Binding-site contacts:
Ligand atom C23 contacts residue HIS201 of chain 1.A at 3.4 Å.
Ligand atom C9 contacts residue LEU151 of chain 1.A at 3.6 Å (hydrophobic).
Ligand atom O5 contacts residue GLU176 of chain 1.A at 3.2 Å (salt-bridge).
Ligand atom N2 contacts residue CYS155 of chain 1.A at 3.0 Å (h-bond).
Ligand atom C11 contacts residue HIS173 of chain 1.A at 3.6 Å.
Ligand atom F1 contacts residue ALA178 of chain 1.A at 3.2 Å.
Ligand atom F1 contacts residue HIS201 of chain 1.A at 2.5 Å.
Ligand atom O3 contacts residue CYS155 of chain 1.A at 2.6 Å (h-bond).
Ligand atom N1 contacts residue GLN199 of chain 1.A at 3.3 Å (h-bond).
Ligand atom C13 contacts residue LEU151 of chain 1.A at 3.8 Å (hydrophobic).
Ligand atom C18 contacts residue GLU176 of chain 1.A at 3.2 Å.
Ligand atom C6 contacts residue LEU56 of chain 1.A at 3.7 Å (hydrophobic).
Ligand atom C13 contacts residue CYS152 of chain 1.A at 3.7 Å (hydrophobic).
Ligand atom C2 contacts residue GLN174 of chain 1.A at 3.6 Å.
Ligand atom C4 contacts residue GLN199 of chain 1.A at 3.7 Å.
Ligand atom N3 contacts residue GLU176 of chain 1.A at 3.1 Å (salt-bridge).
Ligand atom C11 contacts residue GLU176 of chain 1.A at 3.6 Å.
Ligand atom O2 contacts residue HIS173 of chain 1.A at 2.5 Å (h-bond).
Ligand atom O2 contacts residue HIS182 of chain 1.A at 3.6 Å.
Ligand atom C17 contacts residue GLU176 of chain 1.A at 3.4 Å.
Ligand atom C11 contacts residue LEU151 of chain 1.A at 3.7 Å (hydrophobic).
Ligand atom C24 contacts residue HIS201 of chain 1.A at 3.7 Å.
Ligand atom C1 contacts residue GLU176 of chain 1.A at 3.5 Å.
Ligand atom C1 contacts residue MET175 of chain 1.A at 3.6 Å (hydrophobic).
Ligand atom O2 contacts residue GLU176 of chain 1.A at 3.6 Å.
Ligand atom O1 contacts residue MET175 of chain 1.A at 3.1 Å.
Ligand atom C2 contacts residue GLN199 of chain 1.A at 3.7 Å.
Ligand atom O2 contacts residue PHE150 of chain 1.A at 3.3 Å.
Ligand atom O1 contacts residue GLU176 of chain 1.A at 2.9 Å (salt-bridge).
Ligand atom O3 contacts residue HIS48 of chain 1.A at 3.0 Å (h-bond).
Ligand atom C3 contacts residue GLN199 of chain 1.A at 3.2 Å.
Ligand atom N3 contacts residue PHE150 of chain 1.A at 3.8 Å.
Ligand atom C9 contacts residue CYS155 of chain 1.A at 3.2 Å (hydrophobic).
Ligand atom N2 contacts residue GLN174 of chain 1.A at 3.2 Å (h-bond).
Ligand atom C14 contacts residue CYS155 of chain 1.A at 1.8 Å (hydrophobic).
Ligand atom S1 contacts residue VAL200 of chain 1.A at 3.6 Å.
Ligand atom S1 contacts residue GLN199 of chain 1.A at 3.6 Å.
Ligand atom C5 contacts residue GLN174 of chain 1.A at 3.6 Å.
Ligand atom C8 contacts residue CYS155 of chain 1.A at 2.7 Å (hydrophobic).
Ligand atom C15 contacts residue GLN199 of chain 1.A at 3.6 Å.

Sequence of chain 1.A:
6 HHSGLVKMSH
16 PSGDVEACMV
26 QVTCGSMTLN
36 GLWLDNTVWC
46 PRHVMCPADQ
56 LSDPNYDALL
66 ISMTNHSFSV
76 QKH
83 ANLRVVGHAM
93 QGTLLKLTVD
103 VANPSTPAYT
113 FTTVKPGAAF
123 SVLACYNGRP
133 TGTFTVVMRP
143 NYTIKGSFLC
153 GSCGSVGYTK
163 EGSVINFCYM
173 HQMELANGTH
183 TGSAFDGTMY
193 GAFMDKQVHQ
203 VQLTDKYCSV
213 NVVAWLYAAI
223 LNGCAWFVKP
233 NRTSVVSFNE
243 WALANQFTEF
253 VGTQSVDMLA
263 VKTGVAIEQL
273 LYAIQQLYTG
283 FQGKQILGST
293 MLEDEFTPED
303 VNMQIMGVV

This protein binds this small molecule.
Small molecule (SMILES): CC(C)C[C@H](NC(=O)OCC(C)(C)Sc1cccc(F)c1)C(=O)N[C@@H](C[C@@H]1CCNC1=O)C(O)S(=O)(=O)O